This small molecule binds to this protein.
Small molecule (SMILES): Oc1cccc(-c2ccccc2)c1O

Sequence of chain 7.A:
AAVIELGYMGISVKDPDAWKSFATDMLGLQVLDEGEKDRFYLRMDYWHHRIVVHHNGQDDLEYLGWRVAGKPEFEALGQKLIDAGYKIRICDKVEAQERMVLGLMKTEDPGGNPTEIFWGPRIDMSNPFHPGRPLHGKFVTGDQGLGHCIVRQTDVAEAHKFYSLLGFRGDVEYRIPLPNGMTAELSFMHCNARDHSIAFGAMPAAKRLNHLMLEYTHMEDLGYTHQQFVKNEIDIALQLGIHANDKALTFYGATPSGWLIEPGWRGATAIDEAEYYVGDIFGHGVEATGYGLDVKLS

Binding-site contacts:
Ligand atom CK4 contacts residue THR259 of chain 7.A at 4.5 Å.
Ligand atom CK8 contacts residue ILE238 of chain 7.A at 3.4 Å (hydrophobic).
Ligand atom CK8 contacts residue MET30 of chain 7.A at 4.4 Å (hydrophobic).
Ligand atom CK6 contacts residue ALA258 of chain 7.A at 4.1 Å (hydrophobic).
Ligand atom CKC contacts residue PRO260 of chain 7.A at 4.1 Å (hydrophobic).
Ligand atom CK6 contacts residue PRO260 of chain 7.A at 3.8 Å (hydrophobic).
Ligand atom CK9 contacts residue ASN236 of chain 7.A at 4.3 Å.
Ligand atom CK6 contacts residue ILE238 of chain 7.A at 3.8 Å (hydrophobic).
Ligand atom CKA contacts residue MET30 of chain 7.A at 4.0 Å (hydrophobic).
Ligand atom CK7 contacts residue PRO260 of chain 7.A at 4.4 Å (hydrophobic).
Ligand atom CK2 contacts residue PHE26 of chain 7.A at 4.3 Å (hydrophobic).
Ligand atom CK9 contacts residue MET30 of chain 7.A at 3.8 Å (hydrophobic).
Ligand atom CKA contacts residue PHE26 of chain 7.A at 4.1 Å (hydrophobic).
Ligand atom CK3 contacts residue PRO260 of chain 7.A at 3.8 Å (hydrophobic).
Ligand atom CK1 contacts residue THR259 of chain 7.A at 4.4 Å.
Ligand atom CKB contacts residue PHE26 of chain 7.A at 3.4 Å (hydrophobic).
Ligand atom CK7 contacts residue ILE238 of chain 7.A at 4.3 Å (hydrophobic).
Ligand atom CKC contacts residue PHE26 of chain 7.A at 3.7 Å (hydrophobic).
Ligand atom CK1 contacts residue ILE238 of chain 7.A at 3.8 Å (hydrophobic).
Ligand atom CK4 contacts residue PRO260 of chain 7.A at 3.5 Å (hydrophobic).
Ligand atom CK2 contacts residue PRO260 of chain 7.A at 3.9 Å (hydrophobic).
Ligand atom OK2 contacts residue ALA22 of chain 7.A at 4.0 Å.
Ligand atom CKB contacts residue ALA22 of chain 7.A at 3.6 Å (hydrophobic).
Ligand atom CK6 contacts residue THR259 of chain 7.A at 3.7 Å.
Ligand atom CKA contacts residue SER25 of chain 7.A at 4.3 Å.
Ligand atom CK9 contacts residue ILE238 of chain 7.A at 3.8 Å (hydrophobic).
Ligand atom CK5 contacts residue PRO260 of chain 7.A at 3.5 Å (hydrophobic).
Ligand atom CK1 contacts residue ALA258 of chain 7.A at 4.5 Å (hydrophobic).
Ligand atom OK1 contacts residue PRO260 of chain 7.A at 3.7 Å.
Ligand atom CK7 contacts residue PHE26 of chain 7.A at 4.0 Å (hydrophobic).
Ligand atom CK1 contacts residue PRO260 of chain 7.A at 4.2 Å (hydrophobic).
Ligand atom CK5 contacts residue THR259 of chain 7.A at 3.5 Å.
Ligand atom CK1 contacts residue PHE26 of chain 7.A at 4.0 Å (hydrophobic).
Ligand atom CKB contacts residue SER25 of chain 7.A at 3.9 Å.
Ligand atom CKC contacts residue ALA22 of chain 7.A at 3.7 Å (hydrophobic).
Ligand atom CK8 contacts residue PHE26 of chain 7.A at 4.3 Å (hydrophobic).
Ligand atom OK2 contacts residue PRO260 of chain 7.A at 4.2 Å.